Binding-site contacts:
Ligand atom C27 contacts residue LEU93 of chain 1.B at 3.7 Å (hydrophobic).
Ligand atom C23 contacts residue LEU160 of chain 1.A at 4.4 Å (hydrophobic).
Ligand atom C11 contacts residue LEU101 of chain 1.B at 4.5 Å (hydrophobic).
Ligand atom C12 contacts residue LEU101 of chain 1.B at 3.8 Å (hydrophobic).
Ligand atom C21 contacts residue SER97 of chain 1.B at 3.8 Å.
Ligand atom C18 contacts residue ILE363 of chain 1.A at 3.9 Å (hydrophobic).
Ligand atom C6 contacts residue ILE367 of chain 1.A at 3.9 Å (hydrophobic).
Ligand atom C26 contacts residue THR94 of chain 1.B at 4.0 Å.
Ligand atom C1 contacts residue THR153 of chain 1.A at 3.6 Å.
Ligand atom C23 contacts residue SER97 of chain 1.B at 4.3 Å.
Ligand atom C2 contacts residue THR153 of chain 1.A at 3.9 Å.
Ligand atom C12 contacts residue ALA156 of chain 1.A at 4.3 Å (hydrophobic).
Ligand atom C5 contacts residue ILE367 of chain 1.A at 4.2 Å (hydrophobic).
Ligand atom C19 contacts residue LYS152 of chain 1.A at 4.1 Å.
Ligand atom C2 contacts residue LYS152 of chain 1.A at 3.8 Å.
Ligand atom O1 contacts residue VAL149 of chain 1.A at 3.8 Å.
Ligand atom C1 contacts residue LYS152 of chain 1.A at 4.5 Å.
Ligand atom C8 contacts residue ILE367 of chain 1.A at 3.8 Å (hydrophobic).
Ligand atom C10 contacts residue ILE367 of chain 1.A at 4.5 Å (hydrophobic).
Ligand atom C18 contacts residue ALA156 of chain 1.A at 4.2 Å (hydrophobic).
Ligand atom C2 contacts residue VAL149 of chain 1.A at 4.4 Å (hydrophobic).
Ligand atom C19 contacts residue ILE367 of chain 1.A at 3.7 Å (hydrophobic).
Ligand atom C21 contacts residue LEU160 of chain 1.A at 3.9 Å (hydrophobic).
Ligand atom O1 contacts residue LYS152 of chain 1.A at 4.1 Å.
Ligand atom C11 contacts residue ALA156 of chain 1.A at 3.9 Å (hydrophobic).
Ligand atom C7 contacts residue ILE367 of chain 1.A at 3.7 Å (hydrophobic).
Ligand atom C21 contacts residue LEU101 of chain 1.B at 3.7 Å (hydrophobic).

Sequence of chain 1.B:
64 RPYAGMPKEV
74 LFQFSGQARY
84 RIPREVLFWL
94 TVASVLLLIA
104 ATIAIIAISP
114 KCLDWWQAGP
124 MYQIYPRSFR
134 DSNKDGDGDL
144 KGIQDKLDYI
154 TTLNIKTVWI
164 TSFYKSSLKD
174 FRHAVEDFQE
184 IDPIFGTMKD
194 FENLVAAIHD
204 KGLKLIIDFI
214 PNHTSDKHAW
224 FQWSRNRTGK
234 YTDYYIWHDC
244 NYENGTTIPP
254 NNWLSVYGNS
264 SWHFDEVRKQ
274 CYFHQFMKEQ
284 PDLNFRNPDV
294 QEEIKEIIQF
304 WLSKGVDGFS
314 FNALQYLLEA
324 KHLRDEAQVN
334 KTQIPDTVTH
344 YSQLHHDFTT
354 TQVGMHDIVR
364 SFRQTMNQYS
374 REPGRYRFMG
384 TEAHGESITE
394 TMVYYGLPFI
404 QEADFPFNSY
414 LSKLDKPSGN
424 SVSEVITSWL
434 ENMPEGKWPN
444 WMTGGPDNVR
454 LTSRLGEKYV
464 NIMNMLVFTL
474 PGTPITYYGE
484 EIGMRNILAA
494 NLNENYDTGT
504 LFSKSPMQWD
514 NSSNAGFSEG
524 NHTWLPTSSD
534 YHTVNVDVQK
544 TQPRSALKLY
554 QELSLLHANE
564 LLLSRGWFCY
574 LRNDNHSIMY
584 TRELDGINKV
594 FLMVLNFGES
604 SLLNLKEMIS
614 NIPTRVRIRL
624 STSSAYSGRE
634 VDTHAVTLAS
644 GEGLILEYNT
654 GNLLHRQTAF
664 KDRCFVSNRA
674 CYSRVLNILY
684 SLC

The small molecule below binds the protein below.
Small molecule (SMILES): CC(C)CCC[C@@H](C)[C@H]1CC[C@H]2[C@@H]3CC=C4C[C@@H](O)CC[C@]4(C)[C@H]3CC[C@]12C

Sequence of chain 1.A:
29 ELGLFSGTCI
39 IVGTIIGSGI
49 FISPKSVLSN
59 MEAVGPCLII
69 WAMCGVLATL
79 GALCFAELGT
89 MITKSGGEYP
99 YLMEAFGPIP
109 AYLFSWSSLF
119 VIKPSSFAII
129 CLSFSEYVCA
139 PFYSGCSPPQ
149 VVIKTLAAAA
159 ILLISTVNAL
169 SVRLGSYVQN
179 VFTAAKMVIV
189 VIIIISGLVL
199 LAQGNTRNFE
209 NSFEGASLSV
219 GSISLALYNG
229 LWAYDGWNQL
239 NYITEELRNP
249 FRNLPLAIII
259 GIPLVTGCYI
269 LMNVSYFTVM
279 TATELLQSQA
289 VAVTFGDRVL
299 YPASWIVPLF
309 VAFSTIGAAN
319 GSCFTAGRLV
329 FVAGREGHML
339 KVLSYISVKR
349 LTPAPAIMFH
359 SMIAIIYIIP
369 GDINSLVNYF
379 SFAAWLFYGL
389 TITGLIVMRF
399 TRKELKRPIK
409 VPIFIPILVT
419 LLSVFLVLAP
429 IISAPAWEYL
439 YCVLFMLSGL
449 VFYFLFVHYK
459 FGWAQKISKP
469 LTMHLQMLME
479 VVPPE